Binding-site contacts:
Ligand atom C8 contacts residue GLY409 of chain 1.I at 3.7 Å.
Ligand atom O5 contacts residue ILE292 of chain 1.I at 3.4 Å.
Ligand atom C7 contacts residue ASN271 of chain 1.I at 3.3 Å.
Ligand atom C8 contacts residue VAL410 of chain 1.I at 3.8 Å (hydrophobic).
Ligand atom O5 contacts residue ASN271 of chain 1.I at 2.4 Å (h-bond).
Ligand atom C1 contacts residue ASN271 of chain 1.I at 1.5 Å.
Ligand atom C2 contacts residue ASN271 of chain 1.I at 2.4 Å.
Ligand atom C5 contacts residue ILE292 of chain 1.I at 4.1 Å (hydrophobic).
Ligand atom C3 contacts residue ASN271 of chain 1.I at 3.8 Å.
Ligand atom C5 contacts residue ASN271 of chain 1.I at 3.7 Å.
Ligand atom N2 contacts residue ASN271 of chain 1.I at 2.9 Å (h-bond).
Ligand atom O7 contacts residue ASN271 of chain 1.I at 3.4 Å (h-bond).
Ligand atom C4 contacts residue ASN271 of chain 1.I at 4.2 Å.
Ligand atom C1 contacts residue ILE292 of chain 1.I at 3.7 Å (hydrophobic).
Ligand atom C8 contacts residue ASN271 of chain 1.I at 4.0 Å.
Ligand atom C6 contacts residue ILE292 of chain 1.I at 4.5 Å (hydrophobic).

This small molecule binds to this protein.
Small molecule (SMILES): CC(=O)N[C@@H]1[C@@H](O)[C@H](O)[C@@H](CO)O[C@H]1O

Sequence of chain 1.I:
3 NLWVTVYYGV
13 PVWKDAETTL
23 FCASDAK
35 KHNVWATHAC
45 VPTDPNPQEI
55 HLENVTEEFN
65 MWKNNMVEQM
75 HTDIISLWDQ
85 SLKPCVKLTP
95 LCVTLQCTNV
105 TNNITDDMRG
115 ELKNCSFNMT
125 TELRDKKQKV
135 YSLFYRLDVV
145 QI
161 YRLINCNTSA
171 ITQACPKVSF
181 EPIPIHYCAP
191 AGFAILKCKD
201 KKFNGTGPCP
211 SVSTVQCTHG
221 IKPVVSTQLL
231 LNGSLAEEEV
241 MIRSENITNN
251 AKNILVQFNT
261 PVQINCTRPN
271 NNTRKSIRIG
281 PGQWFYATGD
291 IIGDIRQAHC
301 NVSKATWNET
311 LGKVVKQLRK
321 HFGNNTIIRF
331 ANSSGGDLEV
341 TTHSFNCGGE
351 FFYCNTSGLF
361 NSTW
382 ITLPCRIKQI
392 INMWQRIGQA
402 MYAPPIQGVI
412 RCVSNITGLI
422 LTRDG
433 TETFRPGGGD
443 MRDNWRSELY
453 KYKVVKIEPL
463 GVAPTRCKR